Sequence of chain 1.A:
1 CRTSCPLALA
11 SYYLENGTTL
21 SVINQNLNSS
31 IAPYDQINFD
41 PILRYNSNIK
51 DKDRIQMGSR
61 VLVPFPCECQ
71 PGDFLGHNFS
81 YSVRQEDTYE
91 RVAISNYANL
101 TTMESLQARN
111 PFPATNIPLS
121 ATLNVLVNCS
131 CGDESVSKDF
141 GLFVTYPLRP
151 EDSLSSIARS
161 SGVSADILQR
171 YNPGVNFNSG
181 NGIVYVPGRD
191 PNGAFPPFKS

The protein below binds the small molecule below.
Small molecule (SMILES): CC(=O)N[C@H]1[C@H](O[C@H]2[C@H](O)[C@@H](NC(C)=O)CO[C@@H]2CO)O[C@H](CO)[C@@H](O)[C@@H]1O

Binding-site contacts:
Ligand atom C7 contacts residue ARG149 of chain 1.A at 3.8 Å.
Ligand atom C1 contacts residue ASN99 of chain 1.A at 1.4 Å.
Ligand atom O7 contacts residue ARG149 of chain 1.A at 2.8 Å (salt-bridge).
Ligand atom C8 contacts residue ALA98 of chain 1.A at 3.7 Å (hydrophobic).
Ligand atom C2 contacts residue GLU15 of chain 1.A at 4.1 Å.
Ligand atom N2 contacts residue ILE94 of chain 1.A at 3.0 Å (h-bond).
Ligand atom C7 contacts residue ASN99 of chain 1.A at 3.6 Å.
Ligand atom C7 contacts residue GLU15 of chain 1.A at 3.3 Å.
Ligand atom C8 contacts residue GLU15 of chain 1.A at 3.5 Å.
Ligand atom N2 contacts residue ASN99 of chain 1.A at 2.9 Å (h-bond).
Ligand atom C7 contacts residue TYR13 of chain 1.A at 4.1 Å (hydrophobic).
Ligand atom O6 contacts residue ARG149 of chain 1.A at 4.2 Å.
Ligand atom O3 contacts residue ARG149 of chain 1.A at 3.7 Å.
Ligand atom C3 contacts residue ILE94 of chain 1.A at 4.2 Å (hydrophobic).
Ligand atom C5 contacts residue ASN99 of chain 1.A at 3.6 Å.
Ligand atom C4 contacts residue ASN99 of chain 1.A at 4.2 Å.
Ligand atom C3 contacts residue ASN99 of chain 1.A at 3.8 Å.
Ligand atom C2 contacts residue ILE94 of chain 1.A at 3.8 Å (hydrophobic).
Ligand atom C1 contacts residue ILE94 of chain 1.A at 3.7 Å (hydrophobic).
Ligand atom C8 contacts residue TYR13 of chain 1.A at 3.6 Å (hydrophobic).
Ligand atom O7 contacts residue ASN99 of chain 1.A at 3.9 Å.
Ligand atom O7 contacts residue TYR13 of chain 1.A at 3.4 Å.
Ligand atom C7 contacts residue ALA98 of chain 1.A at 4.4 Å (hydrophobic).
Ligand atom C2 contacts residue ASN99 of chain 1.A at 2.4 Å.
Ligand atom O7 contacts residue GLU15 of chain 1.A at 3.8 Å.
Ligand atom O7 contacts residue ILE94 of chain 1.A at 3.5 Å.
Ligand atom C3 contacts residue ARG149 of chain 1.A at 4.5 Å.
Ligand atom C5 contacts residue ILE94 of chain 1.A at 4.4 Å (hydrophobic).
Ligand atom N2 contacts residue ARG149 of chain 1.A at 4.4 Å.
Ligand atom C2 contacts residue ARG149 of chain 1.A at 4.2 Å.
Ligand atom C8 contacts residue GLU90 of chain 1.A at 3.8 Å.
Ligand atom N2 contacts residue GLU15 of chain 1.A at 3.5 Å (salt-bridge).
Ligand atom C8 contacts residue ILE94 of chain 1.A at 3.9 Å (hydrophobic).
Ligand atom C3 contacts residue GLU15 of chain 1.A at 3.6 Å.
Ligand atom C7 contacts residue ILE94 of chain 1.A at 3.9 Å (hydrophobic).
Ligand atom O3 contacts residue GLU15 of chain 1.A at 2.6 Å (salt-bridge).
Ligand atom O5 contacts residue ASN99 of chain 1.A at 2.4 Å (h-bond).